Sequence of chain 1.A:
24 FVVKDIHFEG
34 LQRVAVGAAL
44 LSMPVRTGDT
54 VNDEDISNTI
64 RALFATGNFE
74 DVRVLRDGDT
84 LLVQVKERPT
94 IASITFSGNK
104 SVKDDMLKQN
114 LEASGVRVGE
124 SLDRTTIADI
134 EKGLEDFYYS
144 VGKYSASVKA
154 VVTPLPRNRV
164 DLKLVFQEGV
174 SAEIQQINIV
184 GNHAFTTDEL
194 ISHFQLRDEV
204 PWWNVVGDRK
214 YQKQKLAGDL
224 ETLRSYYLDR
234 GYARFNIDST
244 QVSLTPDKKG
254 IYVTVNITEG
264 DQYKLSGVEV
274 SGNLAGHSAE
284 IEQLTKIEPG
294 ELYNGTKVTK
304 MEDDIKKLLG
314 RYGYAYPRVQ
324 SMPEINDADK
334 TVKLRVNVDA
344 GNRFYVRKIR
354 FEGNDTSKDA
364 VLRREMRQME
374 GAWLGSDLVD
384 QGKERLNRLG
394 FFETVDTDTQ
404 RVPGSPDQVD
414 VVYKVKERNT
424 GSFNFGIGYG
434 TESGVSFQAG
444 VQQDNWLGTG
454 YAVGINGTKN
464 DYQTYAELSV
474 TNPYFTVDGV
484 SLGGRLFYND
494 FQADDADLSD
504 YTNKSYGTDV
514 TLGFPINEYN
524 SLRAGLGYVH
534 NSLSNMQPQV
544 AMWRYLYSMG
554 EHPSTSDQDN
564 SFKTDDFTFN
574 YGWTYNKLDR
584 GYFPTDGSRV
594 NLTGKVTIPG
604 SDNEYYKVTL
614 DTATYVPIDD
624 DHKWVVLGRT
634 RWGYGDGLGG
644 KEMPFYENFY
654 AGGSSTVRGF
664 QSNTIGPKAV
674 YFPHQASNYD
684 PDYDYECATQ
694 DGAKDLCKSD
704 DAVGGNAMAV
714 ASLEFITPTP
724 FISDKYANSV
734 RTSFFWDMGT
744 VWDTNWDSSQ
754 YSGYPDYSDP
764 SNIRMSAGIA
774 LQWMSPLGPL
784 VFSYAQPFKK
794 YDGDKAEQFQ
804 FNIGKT

Binding-site contacts:
Ligand atom O contacts residue PHE426 of chain 1.A at 3.9 Å.
Ligand atom OD1 contacts residue ILE430 of chain 1.A at 2.8 Å (h-bond).
Ligand atom CB contacts residue LEU780 of chain 1.A at 3.9 Å (hydrophobic).
Ligand atom CG contacts residue SER425 of chain 1.A at 4.0 Å.
Ligand atom O contacts residue LYS808 of chain 1.A at 3.2 Å.
Ligand atom ND2 contacts residue LEU780 of chain 1.A at 2.6 Å (h-bond).
Ligand atom CE2 contacts residue PRO782 of chain 1.A at 3.8 Å (hydrophobic).
Ligand atom N contacts residue PHE428 of chain 1.A at 3.9 Å.
Ligand atom CE1 contacts residue GLY424 of chain 1.A at 3.4 Å.
Ligand atom N contacts residue PHE426 of chain 1.A at 3.0 Å (h-bond).
Ligand atom CA contacts residue ASN427 of chain 1.A at 3.8 Å.
Ligand atom CA contacts residue LYS808 of chain 1.A at 3.8 Å.
Ligand atom ND2 contacts residue ILE430 of chain 1.A at 3.4 Å (h-bond).
Ligand atom CE3 contacts residue PRO782 of chain 1.A at 3.8 Å (hydrophobic).
Ligand atom C contacts residue GLY424 of chain 1.A at 4.0 Å.
Ligand atom CG contacts residue PRO782 of chain 1.A at 3.7 Å (hydrophobic).
Ligand atom CG contacts residue ILE430 of chain 1.A at 3.4 Å (hydrophobic).
Ligand atom CA contacts residue PHE426 of chain 1.A at 3.9 Å (hydrophobic).
Ligand atom O contacts residue ASN422 of chain 1.A at 2.9 Å (h-bond).
Ligand atom NE2 contacts residue PHE426 of chain 1.A at 3.9 Å.
Ligand atom CD2 contacts residue PHE426 of chain 1.A at 4.0 Å (hydrophobic).
Ligand atom CZ3 contacts residue LYS808 of chain 1.A at 4.0 Å.
Ligand atom O contacts residue ASN427 of chain 1.A at 3.7 Å.
Ligand atom OG contacts residue ASN427 of chain 1.A at 3.7 Å.
Ligand atom CG2 contacts residue ILE430 of chain 1.A at 3.8 Å (hydrophobic).
Ligand atom CB contacts residue PHE428 of chain 1.A at 3.8 Å (hydrophobic).
Ligand atom CE3 contacts residue LYS808 of chain 1.A at 4.0 Å.
Ligand atom CD2 contacts residue PRO782 of chain 1.A at 3.5 Å (hydrophobic).
Ligand atom C contacts residue ASN422 of chain 1.A at 3.8 Å.
Ligand atom CB contacts residue PRO782 of chain 1.A at 3.7 Å (hydrophobic).
Ligand atom CB contacts residue PHE426 of chain 1.A at 3.8 Å (hydrophobic).
Ligand atom OXT contacts residue ASN422 of chain 1.A at 4.0 Å.
Ligand atom O contacts residue PHE426 of chain 1.A at 3.9 Å.
Ligand atom CG contacts residue LEU780 of chain 1.A at 3.6 Å (hydrophobic).
Ligand atom N contacts residue GLY424 of chain 1.A at 3.6 Å (h-bond).
Ligand atom CD1 contacts residue GLY424 of chain 1.A at 3.2 Å.
Ligand atom CA contacts residue GLY424 of chain 1.A at 3.6 Å.
Ligand atom C contacts residue PHE428 of chain 1.A at 4.0 Å (hydrophobic).
Ligand atom O contacts residue PHE428 of chain 1.A at 3.5 Å (h-bond).
Ligand atom N contacts residue SER425 of chain 1.A at 3.9 Å.

This small molecule binds to this protein.
Small molecule (SMILES): CC(C)[C@H](NC(=O)[C@H]1NC(=O)[C@H](CO)NC(=O)[C@H](CC(N)=O)NC(=O)[C@@H]([NH3+])Cc2c[nH]c3cc(ccc23)[C@H]1C(N)=O)C(=O)N[C@H]1C[C@@H]2CN(CN2)[C@H](c2ccc(O)cc2)[C@@H](C(=O)N[C@@H](CCCNC(N)=[NH2+])C(=O)N[C@@H](Cc2ccccc2)C(=O)O)NC(=O)[C@H](CO)NC1=O